Binding-site contacts:
Ligand atom C11 contacts residue VAL183 of chain 1.A at 3.6 Å (hydrophobic).
Ligand atom C23 contacts residue PHE135 of chain 1.A at 3.9 Å (hydrophobic).
Ligand atom C9 contacts residue THR181 of chain 1.A at 3.9 Å.
Ligand atom C16 contacts residue ASN48 of chain 1.A at 4.0 Å.
Ligand atom C20 contacts residue TYR136 of chain 1.A at 3.3 Å (hydrophobic).
Ligand atom C contacts residue ILE93 of chain 1.A at 3.6 Å (hydrophobic).
Ligand atom C25 contacts residue TRP159 of chain 1.A at 3.5 Å (hydrophobic).
Ligand atom C9 contacts residue ASP90 of chain 1.A at 3.9 Å.
Ligand atom C10 contacts residue SER49 of chain 1.A at 3.6 Å.
Ligand atom C21 contacts residue TYR136 of chain 1.A at 3.4 Å (hydrophobic).
Ligand atom C7 contacts residue ASN48 of chain 1.A at 3.7 Å.
Ligand atom C8 contacts residue MET95 of chain 1.A at 3.8 Å (hydrophobic).
Ligand atom C25 contacts residue PHE135 of chain 1.A at 4.0 Å (hydrophobic).
Ligand atom C18 contacts residue LEU104 of chain 1.A at 3.9 Å (hydrophobic).
Ligand atom O1 contacts residue TYR136 of chain 1.A at 2.6 Å (h-bond).
Ligand atom C10 contacts residue ASP90 of chain 1.A at 3.5 Å.
Ligand atom C19 contacts residue GLY132 of chain 1.A at 3.4 Å.
Ligand atom O contacts residue THR181 of chain 1.A at 3.5 Å (h-bond).
Ligand atom C21 contacts residue PHE135 of chain 1.A at 3.8 Å (hydrophobic).
Ligand atom C9 contacts residue ALA52 of chain 1.A at 3.9 Å (hydrophobic).
Ligand atom C17 contacts residue GLY132 of chain 1.A at 3.4 Å.
Ligand atom N3 contacts residue GLY132 of chain 1.A at 3.4 Å (h-bond).
Ligand atom C12 contacts residue PHE135 of chain 1.A at 3.9 Å (hydrophobic).
Ligand atom O contacts residue ALA52 of chain 1.A at 3.1 Å.
Ligand atom C6 contacts residue ASN48 of chain 1.A at 3.9 Å.
Ligand atom C11 contacts residue ASN48 of chain 1.A at 3.9 Å.
Ligand atom C18 contacts residue ALA108 of chain 1.A at 3.9 Å (hydrophobic).
Ligand atom N1 contacts residue SER49 of chain 1.A at 3.9 Å.
Ligand atom C24 contacts residue LEU104 of chain 1.A at 3.8 Å (hydrophobic).
Ligand atom C contacts residue GLY94 of chain 1.A at 3.6 Å.
Ligand atom C4 contacts residue MET95 of chain 1.A at 3.7 Å (hydrophobic).
Ligand atom C contacts residue MET95 of chain 1.A at 3.8 Å (hydrophobic).
Ligand atom C10 contacts residue VAL183 of chain 1.A at 4.0 Å (hydrophobic).
Ligand atom C2 contacts residue LYS55 of chain 1.A at 3.7 Å.
Ligand atom C24 contacts residue LEU100 of chain 1.A at 4.0 Å (hydrophobic).
Ligand atom C6 contacts residue PHE135 of chain 1.A at 3.8 Å (hydrophobic).
Ligand atom C10 contacts residue ASN48 of chain 1.A at 3.8 Å.
Ligand atom N1 contacts residue THR181 of chain 1.A at 3.7 Å.
Ligand atom C3 contacts residue MET95 of chain 1.A at 3.8 Å (hydrophobic).
Ligand atom N1 contacts residue ASP90 of chain 1.A at 2.9 Å (salt-bridge).

Sequence of chain 1.A:
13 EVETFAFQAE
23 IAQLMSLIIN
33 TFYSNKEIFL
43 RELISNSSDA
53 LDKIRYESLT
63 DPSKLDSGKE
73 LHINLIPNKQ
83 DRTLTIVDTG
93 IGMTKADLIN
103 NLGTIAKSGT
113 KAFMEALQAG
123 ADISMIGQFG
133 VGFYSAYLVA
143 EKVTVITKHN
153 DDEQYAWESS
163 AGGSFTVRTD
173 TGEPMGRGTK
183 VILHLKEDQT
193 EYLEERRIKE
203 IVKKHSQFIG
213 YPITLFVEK

A small-molecule ligand and the protein it binds are described below.
Small molecule (SMILES): CC(C)Nc1cc(-n2c3c(c4c2CC(C)(C)CC4=O)CCN(C)C3)cc2c1C(=O)NCC2